Binding-site contacts:
Ligand atom CAM contacts residue LEU26 of chain 1.B at 3.6 Å (hydrophobic).
Ligand atom CBD contacts residue LEU26 of chain 1.B at 3.4 Å (hydrophobic).
Ligand atom CAY contacts residue GLU63 of chain 1.B at 3.6 Å.
Ligand atom CBC contacts residue LEU26 of chain 1.B at 3.7 Å (hydrophobic).
Ligand atom CAP contacts residue SER95 of chain 1.B at 3.9 Å.
Ligand atom OAV contacts residue LEU26 of chain 1.B at 3.8 Å.
Ligand atom CAH contacts residue LEU146 of chain 1.B at 3.6 Å (hydrophobic).
Ligand atom OAW contacts residue GLY97 of chain 1.B at 3.7 Å.
Ligand atom CBF contacts residue MET94 of chain 1.B at 3.6 Å (hydrophobic).
Ligand atom C01 contacts residue ILE89 of chain 1.B at 3.4 Å (hydrophobic).
Ligand atom CAG contacts residue LEU146 of chain 1.B at 3.5 Å (hydrophobic).
Ligand atom OAW contacts residue LEU26 of chain 1.B at 3.6 Å.
Ligand atom C01 contacts residue MET91 of chain 1.B at 3.3 Å (hydrophobic).
Ligand atom O02 contacts residue LYS48 of chain 1.B at 2.8 Å.
Ligand atom CAH contacts residue MET94 of chain 1.B at 3.5 Å (hydrophobic).
Ligand atom CAH contacts residue GLU92 of chain 1.B at 3.3 Å.
Ligand atom NAD contacts residue MET91 of chain 1.B at 3.2 Å.
Ligand atom CBE contacts residue LEU146 of chain 1.B at 3.7 Å (hydrophobic).
Ligand atom CAA contacts residue LEU26 of chain 1.B at 3.5 Å (hydrophobic).
Ligand atom CAH contacts residue ALA46 of chain 1.B at 3.3 Å (hydrophobic).
Ligand atom NAT contacts residue ALA46 of chain 1.B at 3.8 Å.
Ligand atom CAN contacts residue MET94 of chain 1.B at 3.7 Å (hydrophobic).
Ligand atom CAK contacts residue MET94 of chain 1.B at 3.0 Å (hydrophobic).
Ligand atom C01 contacts residue ILE47 of chain 1.B at 3.7 Å (hydrophobic).
Ligand atom CAN contacts residue TYR93 of chain 1.B at 3.6 Å (hydrophobic).
Ligand atom CAX contacts residue LYS48 of chain 1.B at 3.7 Å.
Ligand atom CAI contacts residue GLU63 of chain 1.B at 3.4 Å.
Ligand atom CAG contacts residue MET91 of chain 1.B at 3.9 Å (hydrophobic).
Ligand atom CAK contacts residue LEU26 of chain 1.B at 3.7 Å (hydrophobic).
Ligand atom CBD contacts residue GLY97 of chain 1.B at 3.8 Å.
Ligand atom CBA contacts residue ALA46 of chain 1.B at 3.5 Å (hydrophobic).
Ligand atom CL1 contacts residue GLU63 of chain 1.B at 2.9 Å.
Ligand atom NAT contacts residue MET94 of chain 1.B at 2.9 Å (h-bond).
Ligand atom C01 contacts residue LYS48 of chain 1.B at 3.2 Å.
Ligand atom NAD contacts residue VAL76 of chain 1.B at 3.7 Å.
Ligand atom CAM contacts residue TYR93 of chain 1.B at 3.4 Å (hydrophobic).
Ligand atom C01 contacts residue ALA46 of chain 1.B at 3.5 Å (hydrophobic).
Ligand atom CAN contacts residue GLY97 of chain 1.B at 3.8 Å.
Ligand atom CBA contacts residue LEU146 of chain 1.B at 3.3 Å (hydrophobic).
Ligand atom O02 contacts residue MET91 of chain 1.B at 3.7 Å.

The small molecule below binds the protein below.
Small molecule (SMILES): COc1cc(Nc2c(C#N)cnc3cc(OCCCN4CCN(C)CC4)c(OC)cc23)c(Cl)cc1Cl

Sequence of chain 1.B:
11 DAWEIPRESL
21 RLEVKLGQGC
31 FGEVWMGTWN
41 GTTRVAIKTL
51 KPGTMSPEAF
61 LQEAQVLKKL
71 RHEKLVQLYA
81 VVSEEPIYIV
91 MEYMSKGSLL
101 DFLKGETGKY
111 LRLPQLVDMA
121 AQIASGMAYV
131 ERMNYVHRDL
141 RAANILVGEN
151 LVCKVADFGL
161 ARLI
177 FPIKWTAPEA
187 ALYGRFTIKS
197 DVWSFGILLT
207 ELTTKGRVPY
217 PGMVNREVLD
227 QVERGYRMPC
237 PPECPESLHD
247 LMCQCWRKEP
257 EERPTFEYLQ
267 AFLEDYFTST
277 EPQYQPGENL